Sequence of chain 1.U:
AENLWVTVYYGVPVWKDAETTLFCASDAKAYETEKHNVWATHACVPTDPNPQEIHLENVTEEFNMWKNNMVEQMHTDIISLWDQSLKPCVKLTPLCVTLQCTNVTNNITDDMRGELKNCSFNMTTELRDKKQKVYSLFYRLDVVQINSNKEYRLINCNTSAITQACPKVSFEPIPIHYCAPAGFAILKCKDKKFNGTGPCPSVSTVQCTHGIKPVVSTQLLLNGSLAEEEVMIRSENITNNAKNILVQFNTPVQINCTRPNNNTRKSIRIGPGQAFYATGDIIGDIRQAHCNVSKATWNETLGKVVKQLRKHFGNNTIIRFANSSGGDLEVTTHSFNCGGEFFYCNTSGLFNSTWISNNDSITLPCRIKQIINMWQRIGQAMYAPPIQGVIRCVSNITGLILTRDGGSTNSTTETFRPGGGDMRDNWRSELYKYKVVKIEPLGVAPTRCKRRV

Binding-site contacts:
Ligand atom O7 contacts residue VAL414 of chain 1.U at 4.4 Å.
Ligand atom C8 contacts residue VAL414 of chain 1.U at 3.8 Å (hydrophobic).
Ligand atom C2 contacts residue ASN416 of chain 1.U at 2.4 Å.
Ligand atom C5 contacts residue PRO261 of chain 1.U at 4.3 Å (hydrophobic).
Ligand atom O4 contacts residue ARG24 of chain 1.B at 4.5 Å.
Ligand atom O6 contacts residue PRO261 of chain 1.U at 4.3 Å.
Ligand atom N2 contacts residue ASN416 of chain 1.U at 2.7 Å (h-bond).
Ligand atom C6 contacts residue PRO261 of chain 1.U at 3.7 Å (hydrophobic).
Ligand atom O7 contacts residue ASN416 of chain 1.U at 2.9 Å (h-bond).
Ligand atom C4 contacts residue ASN416 of chain 1.U at 4.2 Å.
Ligand atom C5 contacts residue ASN416 of chain 1.U at 3.7 Å.
Ligand atom O5 contacts residue ASN416 of chain 1.U at 2.5 Å (h-bond).
Ligand atom O5 contacts residue PRO261 of chain 1.U at 4.1 Å.
Ligand atom C3 contacts residue ASN416 of chain 1.U at 3.7 Å.
Ligand atom C1 contacts residue ASN416 of chain 1.U at 1.4 Å.
Ligand atom C7 contacts residue ASN416 of chain 1.U at 3.2 Å.
Ligand atom C8 contacts residue ASN416 of chain 1.U at 4.2 Å.

This small molecule binds to this protein.
Small molecule (SMILES): CC(=O)N[C@H]1[C@H](O[C@H]2[C@H](O)[C@@H](NC(C)=O)CO[C@@H]2CO)O[C@H](CO)[C@@H](O)[C@@H]1O

Sequence of chain 1.B:
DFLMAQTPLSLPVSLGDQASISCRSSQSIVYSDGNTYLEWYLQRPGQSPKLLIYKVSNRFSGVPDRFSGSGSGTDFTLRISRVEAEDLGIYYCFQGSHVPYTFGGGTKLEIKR